This protein binds this small molecule.
Small molecule (SMILES): Nc1ncnc2c1ncn2[C@@H]1O[C@H](CO[P](=O)(O)O[P](=O)(O)NP(=O)(O)O)[C@@H](O)[C@H]1O

Sequence of chain 1.CA:
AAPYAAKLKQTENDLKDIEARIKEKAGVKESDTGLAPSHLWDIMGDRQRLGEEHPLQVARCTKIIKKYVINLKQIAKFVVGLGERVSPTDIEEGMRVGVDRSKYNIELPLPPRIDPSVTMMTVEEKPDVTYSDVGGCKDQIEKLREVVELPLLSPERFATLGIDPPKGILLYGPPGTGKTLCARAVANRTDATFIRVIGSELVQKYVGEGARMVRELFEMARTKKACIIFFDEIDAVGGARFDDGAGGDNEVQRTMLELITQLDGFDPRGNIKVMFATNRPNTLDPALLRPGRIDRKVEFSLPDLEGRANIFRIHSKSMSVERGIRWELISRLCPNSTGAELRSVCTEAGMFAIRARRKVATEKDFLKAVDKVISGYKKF

Sequence of chain 1.DA:
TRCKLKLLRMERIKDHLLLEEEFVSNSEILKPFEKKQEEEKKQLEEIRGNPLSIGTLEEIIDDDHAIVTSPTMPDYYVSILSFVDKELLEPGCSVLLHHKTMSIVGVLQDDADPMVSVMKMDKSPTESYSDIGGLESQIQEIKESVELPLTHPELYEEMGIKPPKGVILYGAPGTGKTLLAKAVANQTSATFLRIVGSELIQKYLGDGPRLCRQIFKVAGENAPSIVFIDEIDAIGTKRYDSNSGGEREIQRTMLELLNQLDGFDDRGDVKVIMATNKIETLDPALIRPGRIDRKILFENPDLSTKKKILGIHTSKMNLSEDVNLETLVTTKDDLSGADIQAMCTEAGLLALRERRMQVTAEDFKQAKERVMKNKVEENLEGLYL

Binding-site contacts:
Ligand atom N1 contacts residue GLY212 of chain 1.CA at 2.7 Å (h-bond).
Ligand atom PB contacts residue LYS256 of chain 1.CA at 3.8 Å.
Ligand atom C6 contacts residue GLY212 of chain 1.CA at 3.1 Å.
Ligand atom C4 contacts residue ILE388 of chain 1.CA at 3.7 Å (hydrophobic).
Ligand atom C6 contacts residue LEU258 of chain 1.CA at 3.7 Å (hydrophobic).
Ligand atom N3B contacts residue PRO252 of chain 1.CA at 3.8 Å.
Ligand atom PB contacts residue MG1 of chain 1.WA at 3.5 Å.
Ligand atom N3 contacts residue HIS392 of chain 1.CA at 3.1 Å (h-bond).
Ligand atom N7 contacts residue THR254 of chain 1.CA at 3.2 Å (h-bond).
Ligand atom PB contacts residue GLY253 of chain 1.CA at 3.6 Å.
Ligand atom O2B contacts residue LYS256 of chain 1.CA at 3.1 Å.
Ligand atom O3G contacts residue PRO252 of chain 1.CA at 3.4 Å.
Ligand atom O5' contacts residue GLY253 of chain 1.CA at 3.4 Å.
Ligand atom C8 contacts residue THR254 of chain 1.CA at 3.6 Å.
Ligand atom O5' contacts residue GLY255 of chain 1.CA at 3.5 Å (h-bond).
Ligand atom C5 contacts residue LEU258 of chain 1.CA at 3.4 Å (hydrophobic).
Ligand atom O2G contacts residue MG1 of chain 1.WA at 2.2 Å.
Ligand atom N3B contacts residue MG1 of chain 1.WA at 3.5 Å.
Ligand atom O1G contacts residue GLU310 of chain 1.CA at 3.1 Å (salt-bridge).
Ligand atom N3 contacts residue LEU258 of chain 1.CA at 3.6 Å.
Ligand atom C4 contacts residue LEU258 of chain 1.CA at 3.3 Å (hydrophobic).
Ligand atom C2 contacts residue ASP210 of chain 1.CA at 3.2 Å.
Ligand atom N3B contacts residue GLY253 of chain 1.CA at 3.5 Å (h-bond).
Ligand atom O1B contacts residue THR254 of chain 1.CA at 3.1 Å (h-bond).
Ligand atom N9 contacts residue LEU258 of chain 1.CA at 3.6 Å.
Ligand atom O4' contacts residue GLY416 of chain 1.CA at 3.6 Å.
Ligand atom O2B contacts residue MG1 of chain 1.WA at 2.5 Å.
Ligand atom O2B contacts residue THR257 of chain 1.CA at 3.0 Å (h-bond).
Ligand atom C2 contacts residue LEU258 of chain 1.CA at 3.8 Å (hydrophobic).
Ligand atom N6 contacts residue GLY212 of chain 1.CA at 2.9 Å (h-bond).
Ligand atom O1B contacts residue GLY255 of chain 1.CA at 3.2 Å (h-bond).
Ligand atom C5' contacts residue GLY253 of chain 1.CA at 3.3 Å.
Ligand atom O1B contacts residue GLY253 of chain 1.CA at 3.0 Å (h-bond).
Ligand atom N1 contacts residue VAL211 of chain 1.CA at 3.4 Å.
Ligand atom N6 contacts residue VAL211 of chain 1.CA at 3.2 Å.
Ligand atom O3A contacts residue GLY253 of chain 1.CA at 3.7 Å.
Ligand atom N1 contacts residue ASP210 of chain 1.CA at 3.0 Å (salt-bridge).
Ligand atom PG contacts residue MG1 of chain 1.WA at 3.4 Å.
Ligand atom O2A contacts residue GLY255 of chain 1.CA at 3.5 Å.
Ligand atom O1B contacts residue LYS256 of chain 1.CA at 3.3 Å (salt-bridge).